Sequence of chain 2.A:
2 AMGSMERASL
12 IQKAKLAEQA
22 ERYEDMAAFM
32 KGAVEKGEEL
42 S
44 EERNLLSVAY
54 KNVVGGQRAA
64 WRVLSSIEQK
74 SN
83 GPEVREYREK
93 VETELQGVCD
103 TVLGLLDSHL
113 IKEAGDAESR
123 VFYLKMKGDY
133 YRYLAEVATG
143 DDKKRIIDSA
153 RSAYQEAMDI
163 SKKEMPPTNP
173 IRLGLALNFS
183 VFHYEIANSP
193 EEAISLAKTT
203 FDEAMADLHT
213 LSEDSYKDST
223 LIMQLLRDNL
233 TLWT

Sequence of chain 1.A:
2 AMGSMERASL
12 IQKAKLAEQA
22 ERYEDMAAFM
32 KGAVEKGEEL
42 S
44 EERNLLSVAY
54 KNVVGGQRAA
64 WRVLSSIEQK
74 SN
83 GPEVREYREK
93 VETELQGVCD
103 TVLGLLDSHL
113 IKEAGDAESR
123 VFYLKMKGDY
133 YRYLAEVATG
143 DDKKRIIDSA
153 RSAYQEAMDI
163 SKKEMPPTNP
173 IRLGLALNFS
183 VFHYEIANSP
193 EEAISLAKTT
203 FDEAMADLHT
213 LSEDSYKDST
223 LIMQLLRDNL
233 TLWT

This protein binds this small molecule.
Small molecule (SMILES): O=Cc1ccc(-n2ccnc2-c2ccccc2)cc1O

Binding-site contacts:
Ligand atom C07 contacts residue LYS14 of chain 1.A at 3.5 Å.
Ligand atom O05 contacts residue LYS92 of chain 2.A at 3.8 Å.
Ligand atom C04 contacts residue LYS14 of chain 1.A at 2.5 Å.
Ligand atom C06 contacts residue LYS14 of chain 1.A at 3.8 Å.
Ligand atom C03 contacts residue LYS14 of chain 1.A at 2.2 Å.
Ligand atom C03 contacts residue MET6 of chain 1.A at 4.0 Å (hydrophobic).
Ligand atom O05 contacts residue PHE30 of chain 1.A at 4.1 Å.
Ligand atom C16 contacts residue LYS92 of chain 2.A at 3.2 Å.
Ligand atom C07 contacts residue GLU88 of chain 2.A at 4.3 Å.
Ligand atom C02 contacts residue MET6 of chain 1.A at 3.6 Å (hydrophobic).
Ligand atom C03 contacts residue GLU88 of chain 2.A at 4.1 Å.
Ligand atom C16 contacts residue MET3 of chain 1.A at 4.0 Å (hydrophobic).
Ligand atom C15 contacts residue ALA2 of chain 1.A at 4.5 Å (hydrophobic).
Ligand atom O05 contacts residue LYS14 of chain 1.A at 2.2 Å (salt-bridge).
Ligand atom O05 contacts residue TYR89 of chain 2.A at 3.9 Å.
Ligand atom C14 contacts residue ALA2 of chain 1.A at 4.0 Å (hydrophobic).
Ligand atom C15 contacts residue MET3 of chain 1.A at 3.8 Å (hydrophobic).
Ligand atom C04 contacts residue LYS92 of chain 2.A at 4.4 Å.
Ligand atom C04 contacts residue GLU88 of chain 2.A at 4.4 Å.
Ligand atom C02 contacts residue GLU88 of chain 2.A at 3.2 Å.
Ligand atom C02 contacts residue LYS14 of chain 1.A at 1.4 Å.
Ligand atom C06 contacts residue LYS92 of chain 2.A at 3.9 Å.
Ligand atom C07 contacts residue MET6 of chain 1.A at 4.3 Å (hydrophobic).
Ligand atom C17 contacts residue LYS92 of chain 2.A at 3.2 Å.
Ligand atom O05 contacts residue GLU88 of chain 2.A at 4.2 Å.